Binding-site contacts:
Ligand atom C10 contacts residue LEU92 of chain 1.D at 3.5 Å (hydrophobic).
Ligand atom C23 contacts residue LEU15 of chain 1.D at 3.6 Å (hydrophobic).
Ligand atom C2 contacts residue GLU90 of chain 1.D at 3.2 Å.
Ligand atom C1 contacts residue ALA40 of chain 1.D at 3.7 Å (hydrophobic).
Ligand atom C31 contacts residue ARG140 of chain 1.D at 3.8 Å.
Ligand atom N3 contacts residue LEU92 of chain 1.D at 3.1 Å (h-bond).
Ligand atom C32 contacts residue LEU143 of chain 1.D at 3.6 Å (hydrophobic).
Ligand atom N26 contacts residue MET89 of chain 1.D at 3.4 Å.
Ligand atom C33 contacts residue CYS96 of chain 1.D at 3.9 Å (hydrophobic).
Ligand atom N9 contacts residue TYR91 of chain 1.D at 3.9 Å.
Ligand atom N7 contacts residue VAL23 of chain 1.D at 3.8 Å.
Ligand atom C21 contacts residue GLN14 of chain 1.D at 3.2 Å.
Ligand atom C10 contacts residue GLY95 of chain 1.D at 3.7 Å.
Ligand atom C11 contacts residue LEU15 of chain 1.D at 3.7 Å (hydrophobic).
Ligand atom C2 contacts residue ALA40 of chain 1.D at 3.7 Å (hydrophobic).
Ligand atom C28 contacts residue VAL23 of chain 1.D at 3.9 Å (hydrophobic).
Ligand atom C30 contacts residue LEU143 of chain 1.D at 3.7 Å (hydrophobic).
Ligand atom C11 contacts residue GLY95 of chain 1.D at 3.7 Å.
Ligand atom C4 contacts residue LEU92 of chain 1.D at 3.7 Å (hydrophobic).
Ligand atom C21 contacts residue LEU15 of chain 1.D at 3.9 Å (hydrophobic).
Ligand atom C20 contacts residue GLN14 of chain 1.D at 3.9 Å.
Ligand atom C6 contacts residue LEU143 of chain 1.D at 3.9 Å (hydrophobic).
Ligand atom N26 contacts residue GLU90 of chain 1.D at 3.0 Å (salt-bridge).
Ligand atom C11 contacts residue LEU92 of chain 1.D at 3.5 Å (hydrophobic).
Ligand atom C14 contacts residue LEU15 of chain 1.D at 3.4 Å (hydrophobic).
Ligand atom C11 contacts residue TYR91 of chain 1.D at 3.8 Å (hydrophobic).
Ligand atom C33 contacts residue ARG140 of chain 1.D at 3.9 Å.
Ligand atom O27 contacts residue MET89 of chain 1.D at 3.5 Å.
Ligand atom C5 contacts residue LEU143 of chain 1.D at 3.8 Å (hydrophobic).
Ligand atom N26 contacts residue VAL71 of chain 1.D at 3.9 Å.
Ligand atom C2 contacts residue LEU143 of chain 1.D at 3.7 Å (hydrophobic).
Ligand atom C32 contacts residue ARG140 of chain 1.D at 3.0 Å.
Ligand atom C12 contacts residue LEU15 of chain 1.D at 3.7 Å (hydrophobic).
Ligand atom N17 contacts residue LEU15 of chain 1.D at 3.1 Å (h-bond).
Ligand atom C31 contacts residue LEU143 of chain 1.D at 3.5 Å (hydrophobic).
Ligand atom C8 contacts residue MET89 of chain 1.D at 3.8 Å (hydrophobic).
Ligand atom N9 contacts residue LEU92 of chain 1.D at 2.8 Å (h-bond).
Ligand atom C4 contacts residue LEU143 of chain 1.D at 3.8 Å (hydrophobic).
Ligand atom C1 contacts residue LEU143 of chain 1.D at 3.6 Å (hydrophobic).
Ligand atom C2 contacts residue LEU92 of chain 1.D at 3.8 Å (hydrophobic).

This small molecule binds to this protein.
Small molecule (SMILES): CN1CCC(NC(=O)c2ccc(Nc3cc(NCc4ccccc4)c(C(N)=O)cn3)cc2)CC1

Sequence of chain 1.D:
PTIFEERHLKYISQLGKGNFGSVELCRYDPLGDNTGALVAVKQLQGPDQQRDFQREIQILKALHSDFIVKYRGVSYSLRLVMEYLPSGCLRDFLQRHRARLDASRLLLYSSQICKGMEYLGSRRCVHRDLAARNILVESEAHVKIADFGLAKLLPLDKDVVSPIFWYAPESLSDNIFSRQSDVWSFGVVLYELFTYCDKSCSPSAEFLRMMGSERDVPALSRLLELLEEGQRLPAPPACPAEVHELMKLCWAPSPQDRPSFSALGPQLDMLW